This small molecule binds to this protein.
Small molecule (SMILES): CC[C@H](O[P](=O)(O)OC[C@H]1O[C@@H](n2cnc3c(=O)[nH]c(N)nc32)C[C@@H]1O[P](=O)(O)OC[C@H]1O[C@@H](n2cnc3c(=O)[nH]c(N)nc32)C[C@@H]1O[P](=O)(O)OC[C@H]1O[C@@H](n2cnc3c2NC=NC3N)C[C@@H]1O)[C@H](O)CO[P](=O)(O)O[C@H]1C[C@H](n2ccc(N)nc2=O)O[C@@H]1CO[P](=O)(O)O[C@H]1C[C@H](n2cc(C)c(=O)[nH]c2=O)O[C@@H]1CO[P](=O)(O)O[C@H]1C[C@H](n2cnc3c(=O)[nH]c(N)nc32)O[C@@H]1CO

Sequence of chain 1.C:
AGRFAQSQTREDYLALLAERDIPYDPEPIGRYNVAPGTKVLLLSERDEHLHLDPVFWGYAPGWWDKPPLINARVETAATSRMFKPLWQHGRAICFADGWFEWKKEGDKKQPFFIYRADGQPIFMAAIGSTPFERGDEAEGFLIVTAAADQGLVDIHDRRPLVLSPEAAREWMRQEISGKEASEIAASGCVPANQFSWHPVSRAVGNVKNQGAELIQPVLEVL

Binding-site contacts:
Ligand atom C2 contacts residue TRP66 of chain 1.C at 3.4 Å (hydrophobic).
Ligand atom O4' contacts residue GLY208 of chain 1.C at 3.5 Å (h-bond).
Ligand atom C4' contacts residue ASN74 of chain 1.C at 3.4 Å.
Ligand atom C1' contacts residue GLY2 of chain 1.C at 3.3 Å.
Ligand atom O4' contacts residue ARG161 of chain 1.C at 3.4 Å.
Ligand atom N3 contacts residue LYS69 of chain 1.C at 3.4 Å.
Ligand atom C5 contacts residue TRP66 of chain 1.C at 3.5 Å (hydrophobic).
Ligand atom O3' contacts residue PHE86 of chain 1.C at 3.4 Å.
Ligand atom C2' contacts residue ALA1 of chain 1.C at 2.5 Å (hydrophobic).
Ligand atom N9 contacts residue TRP66 of chain 1.C at 3.4 Å.
Ligand atom C4 contacts residue TRP66 of chain 1.C at 3.2 Å (hydrophobic).
Ligand atom N3 contacts residue TRP66 of chain 1.C at 3.4 Å.
Ligand atom C6 contacts residue TRP66 of chain 1.C at 3.4 Å (hydrophobic).
Ligand atom C5' contacts residue ASN74 of chain 1.C at 3.1 Å.
Ligand atom O4' contacts residue ARG3 of chain 1.C at 3.0 Å (salt-bridge).
Ligand atom N7 contacts residue ILE73 of chain 1.C at 3.6 Å.
Ligand atom N7 contacts residue TRP66 of chain 1.C at 3.4 Å.
Ligand atom O5' contacts residue ARG84 of chain 1.C at 2.9 Å (salt-bridge).
Ligand atom C2' contacts residue ASN74 of chain 1.C at 3.6 Å.
Ligand atom O2P contacts residue ARG76 of chain 1.C at 2.8 Å (salt-bridge).
Ligand atom C8 contacts residue TRP66 of chain 1.C at 3.4 Å (hydrophobic).
Ligand atom C1' contacts residue GLY208 of chain 1.C at 3.5 Å.
Ligand atom O3' contacts residue GLY208 of chain 1.C at 3.4 Å.
Ligand atom O4' contacts residue TRP67 of chain 1.C at 3.6 Å.
Ligand atom O4' contacts residue HIS159 of chain 1.C at 2.7 Å (h-bond).
Ligand atom N3 contacts residue ARG84 of chain 1.C at 3.5 Å.
Ligand atom O4' contacts residue ARG84 of chain 1.C at 2.9 Å (salt-bridge).
Ligand atom O1P contacts residue THR148 of chain 1.C at 2.5 Å (h-bond).
Ligand atom C5' contacts residue TRP105 of chain 1.C at 3.4 Å (hydrophobic).
Ligand atom N1 contacts residue TRP66 of chain 1.C at 3.5 Å.
Ligand atom C1' contacts residue ASN74 of chain 1.C at 3.6 Å.
Ligand atom OP1 contacts residue PHE86 of chain 1.C at 3.5 Å.
Ligand atom OP1 contacts residue LYS112 of chain 1.C at 3.4 Å.
Ligand atom C1' contacts residue ALA1 of chain 1.C at 1.5 Å (hydrophobic).
Ligand atom O4' contacts residue GLY2 of chain 1.C at 3.3 Å.
Ligand atom OP1 contacts residue ARG76 of chain 1.C at 3.0 Å (salt-bridge).
Ligand atom O3' contacts residue HIS159 of chain 1.C at 3.3 Å (h-bond).
Ligand atom O1P contacts residue ARG161 of chain 1.C at 2.8 Å (salt-bridge).
Ligand atom OP1 contacts residue SER83 of chain 1.C at 2.7 Å (h-bond).
Ligand atom N2 contacts residue ARG84 of chain 1.C at 3.0 Å (salt-bridge).